The protein below binds the small molecule below.
Small molecule (SMILES): Nc1ncnc2c1ncn2[C@@H]1O[C@H](CO[P](=O)(O)O[C@H]2[C@@H](O)[C@H](n3cnc4c(N)ncnc43)O[C@@H]2CO[P](=O)(O)O[C@H]2[C@@H](O)[C@H](n3cnc4c(N)ncnc43)O[C@@H]2CO)[C@@H](O)[C@H]1O

Sequence of chain 13.B:
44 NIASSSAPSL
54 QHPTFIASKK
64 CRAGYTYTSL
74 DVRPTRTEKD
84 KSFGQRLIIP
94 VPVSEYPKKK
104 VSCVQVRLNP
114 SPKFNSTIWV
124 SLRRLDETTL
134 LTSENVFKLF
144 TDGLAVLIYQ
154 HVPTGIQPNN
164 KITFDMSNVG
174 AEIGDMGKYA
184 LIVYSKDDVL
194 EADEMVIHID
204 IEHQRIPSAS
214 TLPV

Binding-site contacts:
Ligand atom O2' contacts residue GLY67 of chain 13.B at 3.3 Å (h-bond).
Ligand atom OP1 contacts residue SER211 of chain 13.B at 4.3 Å.
Ligand atom OP2 contacts residue ARG208 of chain 12.C at 4.4 Å.
Ligand atom P contacts residue ARG208 of chain 12.C at 4.5 Å.
Ligand atom O5' contacts residue ARG208 of chain 12.C at 4.0 Å.
Ligand atom O2' contacts residue ARG65 of chain 13.B at 4.3 Å.
Ligand atom O2' contacts residue ALA66 of chain 13.B at 3.6 Å.
Ligand atom O2' contacts residue ARG208 of chain 13.B at 4.1 Å.
Ligand atom N3 contacts residue ARG65 of chain 13.B at 4.1 Å.
Ligand atom OP1 contacts residue ARG208 of chain 13.B at 4.1 Å.
Ligand atom C1' contacts residue GLY67 of chain 13.B at 4.4 Å.
Ligand atom OP1 contacts residue ARG208 of chain 12.C at 4.1 Å.

Sequence of chain 12.C:
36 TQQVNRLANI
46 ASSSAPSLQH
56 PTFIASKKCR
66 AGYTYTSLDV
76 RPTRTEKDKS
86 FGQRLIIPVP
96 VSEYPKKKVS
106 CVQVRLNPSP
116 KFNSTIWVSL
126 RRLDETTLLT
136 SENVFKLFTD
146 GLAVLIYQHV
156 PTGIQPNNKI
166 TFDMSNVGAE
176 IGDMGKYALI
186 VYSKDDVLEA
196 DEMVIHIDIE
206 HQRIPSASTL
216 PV